The protein below binds the small molecule below.
Small molecule (SMILES): C[C@H](CCC(=O)O)[C@H]1CC[C@H]2[C@@H]3[C@H](O)C[C@@H]4C[C@H](O)CC[C@]4(C)[C@H]3C[C@H](O)[C@]12C

Sequence of chain 1.W:
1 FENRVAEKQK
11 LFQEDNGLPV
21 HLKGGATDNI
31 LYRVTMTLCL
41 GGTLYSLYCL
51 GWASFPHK

Binding-site contacts:
Ligand atom C10 contacts residue PHE164 of chain 1.P at 4.5 Å (hydrophobic).
Ligand atom O26 contacts residue PHE1 of chain 1.W at 3.4 Å (h-bond).
Ligand atom C14 contacts residue LEU160 of chain 1.P at 4.0 Å (hydrophobic).
Ligand atom C18 contacts residue LEU160 of chain 1.P at 3.7 Å (hydrophobic).
Ligand atom O25 contacts residue PHE1 of chain 1.W at 3.4 Å (h-bond).
Ligand atom C18 contacts residue LEU223 of chain 1.P at 3.5 Å (hydrophobic).
Ligand atom C24 contacts residue ARG156 of chain 1.P at 3.4 Å.
Ligand atom C15 contacts residue LEU160 of chain 1.P at 4.2 Å (hydrophobic).
Ligand atom C19 contacts residue PHE219 of chain 1.P at 3.9 Å (hydrophobic).
Ligand atom C5 contacts residue PHE164 of chain 1.P at 4.0 Å (hydrophobic).
Ligand atom C6 contacts residue GLN161 of chain 1.P at 3.8 Å.
Ligand atom C15 contacts residue LYS157 of chain 1.P at 3.8 Å.
Ligand atom C24 contacts residue PHE1 of chain 1.W at 4.0 Å (hydrophobic).
Ligand atom C19 contacts residue PHE164 of chain 1.P at 3.3 Å (hydrophobic).
Ligand atom C23 contacts residue ARG156 of chain 1.P at 3.3 Å.
Ligand atom C16 contacts residue LYS157 of chain 1.P at 4.0 Å.
Ligand atom C6 contacts residue PHE164 of chain 1.P at 4.2 Å (hydrophobic).
Ligand atom O25 contacts residue ARG156 of chain 1.P at 3.0 Å (salt-bridge).
Ligand atom C7 contacts residue GLN161 of chain 1.P at 4.0 Å.
Ligand atom O26 contacts residue ARG156 of chain 1.P at 3.9 Å.
Ligand atom C6 contacts residue LEU160 of chain 1.P at 4.4 Å (hydrophobic).
Ligand atom O7 contacts residue GLN161 of chain 1.P at 3.9 Å.
Ligand atom C13 contacts residue LEU160 of chain 1.P at 4.5 Å (hydrophobic).

Sequence of chain 1.P:
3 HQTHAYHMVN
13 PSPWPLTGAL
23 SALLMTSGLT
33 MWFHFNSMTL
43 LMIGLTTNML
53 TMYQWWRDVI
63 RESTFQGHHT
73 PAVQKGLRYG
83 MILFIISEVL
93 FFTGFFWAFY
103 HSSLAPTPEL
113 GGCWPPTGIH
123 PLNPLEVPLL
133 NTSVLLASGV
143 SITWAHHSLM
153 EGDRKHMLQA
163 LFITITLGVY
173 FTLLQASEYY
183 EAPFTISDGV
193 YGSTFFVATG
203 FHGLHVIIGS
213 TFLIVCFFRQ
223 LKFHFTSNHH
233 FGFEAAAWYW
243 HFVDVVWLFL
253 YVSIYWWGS